The small molecule below binds the protein below.
Small molecule (SMILES): O=C(O)Cc1ccc(Cc2cc(-c3cccc(Cl)c3)nc(C(F)(F)F)c2)cc1

Binding-site contacts:
Ligand atom F2 contacts residue TYR83 of chain 1.D at 3.7 Å.
Ligand atom F1 contacts residue TYR253 of chain 1.D at 3.9 Å.
Ligand atom F contacts residue ASN245 of chain 1.D at 3.3 Å.
Ligand atom C12 contacts residue ASN245 of chain 1.D at 3.9 Å.
Ligand atom F1 contacts residue THR257 of chain 1.D at 3.0 Å.
Ligand atom C10 contacts residue ASN245 of chain 1.D at 3.9 Å.
Ligand atom F2 contacts residue ASN245 of chain 1.D at 3.3 Å.
Ligand atom C10 contacts residue PHE296 of chain 1.D at 3.8 Å (hydrophobic).
Ligand atom N contacts residue PHE296 of chain 1.D at 3.5 Å.
Ligand atom CL contacts residue PHE357 of chain 1.D at 3.4 Å.
Ligand atom CL contacts residue PHE296 of chain 1.D at 3.6 Å.
Ligand atom C11 contacts residue ILE260 of chain 1.D at 3.6 Å (hydrophobic).
Ligand atom F1 contacts residue ILE260 of chain 1.D at 3.7 Å.
Ligand atom F2 contacts residue THR257 of chain 1.D at 3.5 Å.
Ligand atom C18 contacts residue PHE296 of chain 1.D at 3.6 Å (hydrophobic).
Ligand atom CL contacts residue ILE358 of chain 1.D at 3.9 Å.
Ligand atom C contacts residue THR361 of chain 1.D at 3.8 Å.
Ligand atom N contacts residue GLN293 of chain 1.D at 3.3 Å (h-bond).
Ligand atom C16 contacts residue GLN293 of chain 1.D at 3.8 Å.
Ligand atom F2 contacts residue TRP256 of chain 1.D at 3.2 Å.
Ligand atom C17 contacts residue SER292 of chain 1.D at 3.9 Å.
Ligand atom C11 contacts residue PHE296 of chain 1.D at 3.6 Å (hydrophobic).
Ligand atom O contacts residue THR361 of chain 1.D at 3.7 Å.
Ligand atom F1 contacts residue GLN293 of chain 1.D at 3.1 Å.
Ligand atom N contacts residue ILE260 of chain 1.D at 3.6 Å.
Ligand atom F2 contacts residue ILE260 of chain 1.D at 3.5 Å.
Ligand atom F contacts residue TYR253 of chain 1.D at 3.6 Å.
Ligand atom C9 contacts residue PHE296 of chain 1.D at 3.6 Å (hydrophobic).
Ligand atom F contacts residue GLN293 of chain 1.D at 3.9 Å.
Ligand atom C1 contacts residue THR361 of chain 1.D at 3.9 Å.
Ligand atom O1 contacts residue MET197 of chain 1.D at 3.2 Å.
Ligand atom C19 contacts residue PHE296 of chain 1.D at 3.3 Å (hydrophobic).
Ligand atom C12 contacts residue ILE260 of chain 1.D at 3.8 Å (hydrophobic).
Ligand atom C20 contacts residue PHE296 of chain 1.D at 3.5 Å (hydrophobic).
Ligand atom C14 contacts residue GLN293 of chain 1.D at 3.7 Å.
Ligand atom C6 contacts residue ILE260 of chain 1.D at 3.6 Å (hydrophobic).
Ligand atom C13 contacts residue PHE296 of chain 1.D at 3.5 Å (hydrophobic).
Ligand atom C15 contacts residue GLN293 of chain 1.D at 3.2 Å.
Ligand atom C18 contacts residue PHE357 of chain 1.D at 3.7 Å (hydrophobic).
Ligand atom C14 contacts residue PHE296 of chain 1.D at 3.9 Å (hydrophobic).

Sequence of chain 1.D:
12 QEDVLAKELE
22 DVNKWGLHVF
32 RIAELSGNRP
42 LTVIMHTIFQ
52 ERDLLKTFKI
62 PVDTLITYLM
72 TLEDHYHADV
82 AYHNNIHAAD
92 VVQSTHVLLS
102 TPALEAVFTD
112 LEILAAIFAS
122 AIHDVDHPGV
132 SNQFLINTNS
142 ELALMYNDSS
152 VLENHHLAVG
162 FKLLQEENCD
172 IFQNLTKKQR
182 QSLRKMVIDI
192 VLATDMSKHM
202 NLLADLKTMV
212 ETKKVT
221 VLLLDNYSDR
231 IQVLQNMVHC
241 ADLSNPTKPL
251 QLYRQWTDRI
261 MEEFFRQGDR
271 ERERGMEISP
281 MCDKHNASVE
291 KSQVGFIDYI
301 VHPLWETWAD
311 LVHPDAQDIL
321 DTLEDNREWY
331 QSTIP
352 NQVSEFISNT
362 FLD